Sequence of chain 1.A:
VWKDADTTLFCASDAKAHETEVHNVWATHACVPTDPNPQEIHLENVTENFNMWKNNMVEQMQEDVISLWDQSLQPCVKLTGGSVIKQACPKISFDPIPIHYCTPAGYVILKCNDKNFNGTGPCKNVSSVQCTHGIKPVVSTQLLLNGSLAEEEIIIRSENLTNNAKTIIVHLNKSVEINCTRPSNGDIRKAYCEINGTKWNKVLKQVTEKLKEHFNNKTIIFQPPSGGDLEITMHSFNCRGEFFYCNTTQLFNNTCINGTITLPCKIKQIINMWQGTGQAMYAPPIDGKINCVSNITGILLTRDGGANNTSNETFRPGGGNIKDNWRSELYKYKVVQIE

The small molecule below binds the protein below.
Small molecule (SMILES): CC(=O)N[C@@H]1[C@@H](O)[C@H](O)[C@@H](CO)O[C@H]1O

Binding-site contacts:
Ligand atom O5 contacts residue ASN179 of chain 1.A at 2.4 Å (h-bond).
Ligand atom C8 contacts residue VAL307 of chain 1.A at 4.0 Å (hydrophobic).
Ligand atom O6 contacts residue THR181 of chain 1.A at 4.3 Å.
Ligand atom C1 contacts residue GLU200 of chain 1.A at 4.4 Å.
Ligand atom C8 contacts residue ASN179 of chain 1.A at 4.2 Å.
Ligand atom C2 contacts residue ASN179 of chain 1.A at 2.2 Å.
Ligand atom C6 contacts residue GLU200 of chain 1.A at 3.6 Å.
Ligand atom O5 contacts residue GLU200 of chain 1.A at 3.3 Å (salt-bridge).
Ligand atom C7 contacts residue ASN179 of chain 1.A at 3.2 Å.
Ligand atom O6 contacts residue TYR198 of chain 1.A at 3.5 Å (h-bond).
Ligand atom C5 contacts residue GLU200 of chain 1.A at 4.1 Å.
Ligand atom O6 contacts residue GLU200 of chain 1.A at 3.2 Å (salt-bridge).
Ligand atom N2 contacts residue VAL307 of chain 1.A at 4.0 Å.
Ligand atom C5 contacts residue ASN179 of chain 1.A at 3.6 Å.
Ligand atom C4 contacts residue ASN179 of chain 1.A at 4.1 Å.
Ligand atom C1 contacts residue ASN305 of chain 1.A at 4.2 Å.
Ligand atom C1 contacts residue ASN179 of chain 1.A at 1.4 Å.
Ligand atom C3 contacts residue ASN179 of chain 1.A at 3.6 Å.
Ligand atom C7 contacts residue VAL307 of chain 1.A at 4.4 Å (hydrophobic).
Ligand atom N2 contacts residue ASN179 of chain 1.A at 2.6 Å (h-bond).
Ligand atom C8 contacts residue GLU177 of chain 1.A at 4.2 Å.
Ligand atom O5 contacts residue THR181 of chain 1.A at 4.5 Å.
Ligand atom O7 contacts residue ASN179 of chain 1.A at 3.5 Å (h-bond).